A small-molecule ligand and the protein it binds are described below.
Small molecule (SMILES): CC(=O)N[C@@H]1[C@@H](O)[C@H](O)[C@@H](CO)O[C@H]1O

Binding-site contacts:
Ligand atom C4 contacts residue ASN368 of chain 1.C at 4.2 Å.
Ligand atom C3 contacts residue ASN368 of chain 1.C at 3.6 Å.
Ligand atom O3 contacts residue THR370 of chain 1.C at 4.5 Å.
Ligand atom C5 contacts residue ASN368 of chain 1.C at 3.6 Å.
Ligand atom C8 contacts residue ASN368 of chain 1.C at 4.2 Å.
Ligand atom C2 contacts residue ASN368 of chain 1.C at 2.4 Å.
Ligand atom N2 contacts residue ASN368 of chain 1.C at 3.3 Å (h-bond).
Ligand atom C7 contacts residue ASN368 of chain 1.C at 4.1 Å.
Ligand atom O5 contacts residue ASN368 of chain 1.C at 2.3 Å (h-bond).
Ligand atom O3 contacts residue ASN368 of chain 1.C at 3.8 Å.
Ligand atom C8 contacts residue HIS371 of chain 1.C at 3.7 Å.
Ligand atom C1 contacts residue ASN368 of chain 1.C at 1.4 Å.

Sequence of chain 1.C:
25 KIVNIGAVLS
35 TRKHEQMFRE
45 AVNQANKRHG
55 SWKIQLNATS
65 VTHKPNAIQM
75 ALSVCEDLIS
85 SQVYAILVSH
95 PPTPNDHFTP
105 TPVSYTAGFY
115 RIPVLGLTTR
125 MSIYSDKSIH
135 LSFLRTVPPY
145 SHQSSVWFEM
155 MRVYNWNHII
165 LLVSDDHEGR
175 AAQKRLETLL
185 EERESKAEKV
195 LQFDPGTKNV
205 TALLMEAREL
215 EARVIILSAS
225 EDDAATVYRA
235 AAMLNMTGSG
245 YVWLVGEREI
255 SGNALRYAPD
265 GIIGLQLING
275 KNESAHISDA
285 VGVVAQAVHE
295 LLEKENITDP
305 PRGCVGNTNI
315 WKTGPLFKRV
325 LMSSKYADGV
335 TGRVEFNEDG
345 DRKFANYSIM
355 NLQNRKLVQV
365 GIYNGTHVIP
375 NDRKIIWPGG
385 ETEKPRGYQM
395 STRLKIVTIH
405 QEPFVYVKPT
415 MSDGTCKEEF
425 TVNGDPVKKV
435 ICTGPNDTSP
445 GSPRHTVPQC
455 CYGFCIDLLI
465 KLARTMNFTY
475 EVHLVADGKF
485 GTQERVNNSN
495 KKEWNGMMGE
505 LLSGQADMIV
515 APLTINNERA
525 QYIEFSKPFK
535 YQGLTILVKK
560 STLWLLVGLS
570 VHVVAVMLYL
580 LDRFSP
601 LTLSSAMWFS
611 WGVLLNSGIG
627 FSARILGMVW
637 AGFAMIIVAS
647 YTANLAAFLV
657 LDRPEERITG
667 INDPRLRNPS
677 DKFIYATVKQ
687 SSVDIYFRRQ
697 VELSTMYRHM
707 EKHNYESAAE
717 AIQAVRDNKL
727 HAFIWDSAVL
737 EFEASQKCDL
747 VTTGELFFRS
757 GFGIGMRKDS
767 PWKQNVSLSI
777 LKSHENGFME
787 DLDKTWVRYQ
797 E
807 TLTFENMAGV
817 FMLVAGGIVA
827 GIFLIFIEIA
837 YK